Sequence of chain 1.B:
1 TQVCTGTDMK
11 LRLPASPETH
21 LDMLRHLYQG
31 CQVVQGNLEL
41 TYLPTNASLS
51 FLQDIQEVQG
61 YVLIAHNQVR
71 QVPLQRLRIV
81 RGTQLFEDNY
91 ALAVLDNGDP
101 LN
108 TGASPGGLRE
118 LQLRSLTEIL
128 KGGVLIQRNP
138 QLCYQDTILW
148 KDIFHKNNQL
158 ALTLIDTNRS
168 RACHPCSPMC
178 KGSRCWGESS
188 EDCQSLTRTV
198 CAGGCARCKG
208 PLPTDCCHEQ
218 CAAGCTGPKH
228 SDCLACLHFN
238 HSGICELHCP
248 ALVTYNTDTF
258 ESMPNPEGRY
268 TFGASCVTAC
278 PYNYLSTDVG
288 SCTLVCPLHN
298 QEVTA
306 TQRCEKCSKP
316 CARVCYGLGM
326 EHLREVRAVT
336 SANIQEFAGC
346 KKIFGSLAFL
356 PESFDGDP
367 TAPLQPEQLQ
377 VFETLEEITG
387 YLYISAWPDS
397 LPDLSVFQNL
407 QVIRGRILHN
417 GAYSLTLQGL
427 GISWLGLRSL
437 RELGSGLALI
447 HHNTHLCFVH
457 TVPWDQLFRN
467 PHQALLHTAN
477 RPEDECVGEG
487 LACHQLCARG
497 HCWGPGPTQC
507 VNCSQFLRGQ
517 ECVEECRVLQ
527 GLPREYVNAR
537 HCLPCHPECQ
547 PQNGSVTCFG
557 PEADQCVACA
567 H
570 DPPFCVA

Binding-site contacts:
Ligand atom C6 contacts residue GLY240 of chain 1.B at 4.4 Å.
Ligand atom C4 contacts residue ASN237 of chain 1.B at 4.3 Å.
Ligand atom O7 contacts residue ALA232 of chain 1.B at 3.5 Å.
Ligand atom C8 contacts residue GLY240 of chain 1.B at 3.9 Å.
Ligand atom O6 contacts residue GLY240 of chain 1.B at 4.0 Å.
Ligand atom O7 contacts residue CYS230 of chain 1.B at 4.4 Å.
Ligand atom C5 contacts residue GLY240 of chain 1.B at 4.0 Å.
Ligand atom C8 contacts residue CYS233 of chain 1.B at 4.1 Å (hydrophobic).
Ligand atom O5 contacts residue GLY240 of chain 1.B at 4.1 Å.
Ligand atom C8 contacts residue ASN237 of chain 1.B at 3.5 Å.
Ligand atom O6 contacts residue GLN32 of chain 1.B at 4.1 Å.
Ligand atom C1 contacts residue GLY240 of chain 1.B at 4.3 Å.
Ligand atom C3 contacts residue ASN237 of chain 1.B at 3.8 Å.
Ligand atom O7 contacts residue CYS233 of chain 1.B at 3.8 Å.
Ligand atom C7 contacts residue ASN237 of chain 1.B at 3.3 Å.
Ligand atom C1 contacts residue ASN237 of chain 1.B at 1.4 Å.
Ligand atom O5 contacts residue ASN237 of chain 1.B at 2.4 Å (h-bond).
Ligand atom N2 contacts residue ASN237 of chain 1.B at 2.8 Å (h-bond).
Ligand atom C7 contacts residue CYS233 of chain 1.B at 4.2 Å (hydrophobic).
Ligand atom O7 contacts residue ASN237 of chain 1.B at 4.2 Å.
Ligand atom C2 contacts residue ASN237 of chain 1.B at 2.5 Å.
Ligand atom O7 contacts residue LEU231 of chain 1.B at 3.5 Å (h-bond).
Ligand atom C5 contacts residue ASN237 of chain 1.B at 3.7 Å.
Ligand atom O6 contacts residue SER239 of chain 1.B at 4.4 Å.

This protein binds this small molecule.
Small molecule (SMILES): CC(=O)N[C@H]1[C@H](O[C@H]2[C@H](O)[C@@H](NC(C)=O)CO[C@@H]2CO)O[C@H](CO)[C@@H](O[C@@H]2O[C@H](CO)[C@@H](O)[C@H](O[C@H]3O[C@H](CO)[C@@H](O)[C@H](O)[C@@H]3O)[C@@H]2O)[C@@H]1O